Sequence of chain 1.A:
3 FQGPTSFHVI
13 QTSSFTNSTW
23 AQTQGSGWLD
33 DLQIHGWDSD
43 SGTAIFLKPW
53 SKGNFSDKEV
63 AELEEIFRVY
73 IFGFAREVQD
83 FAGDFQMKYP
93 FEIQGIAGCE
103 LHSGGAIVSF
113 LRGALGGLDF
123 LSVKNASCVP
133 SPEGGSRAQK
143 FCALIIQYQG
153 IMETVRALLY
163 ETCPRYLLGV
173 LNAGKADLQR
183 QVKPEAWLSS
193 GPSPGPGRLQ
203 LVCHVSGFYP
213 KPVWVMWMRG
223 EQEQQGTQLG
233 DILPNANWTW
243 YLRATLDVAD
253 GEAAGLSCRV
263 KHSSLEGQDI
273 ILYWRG

Binding-site contacts:
Ligand atom C6 contacts residue TRP22 of chain 1.A at 4.5 Å (hydrophobic).
Ligand atom O6 contacts residue TRP22 of chain 1.A at 3.9 Å.
Ligand atom C5 contacts residue ASN19 of chain 1.A at 3.7 Å.
Ligand atom O5 contacts residue THR18 of chain 1.A at 3.9 Å.
Ligand atom C4 contacts residue ASN19 of chain 1.A at 4.2 Å.
Ligand atom C7 contacts residue ASN19 of chain 1.A at 3.5 Å.
Ligand atom O7 contacts residue ASN19 of chain 1.A at 3.7 Å.
Ligand atom C2 contacts residue ASN19 of chain 1.A at 2.4 Å.
Ligand atom O6 contacts residue THR18 of chain 1.A at 3.9 Å.
Ligand atom C2 contacts residue THR21 of chain 1.A at 4.3 Å.
Ligand atom O5 contacts residue ASN19 of chain 1.A at 2.4 Å (h-bond).
Ligand atom C5 contacts residue TRP22 of chain 1.A at 4.0 Å (hydrophobic).
Ligand atom C1 contacts residue THR21 of chain 1.A at 4.2 Å.
Ligand atom N2 contacts residue ASN19 of chain 1.A at 2.9 Å (h-bond).
Ligand atom C1 contacts residue ASN19 of chain 1.A at 1.4 Å.
Ligand atom C7 contacts residue THR21 of chain 1.A at 4.1 Å.
Ligand atom O5 contacts residue TRP22 of chain 1.A at 3.6 Å.
Ligand atom C3 contacts residue ASN19 of chain 1.A at 3.7 Å.
Ligand atom C8 contacts residue THR21 of chain 1.A at 4.0 Å.
Ligand atom C1 contacts residue TRP22 of chain 1.A at 3.7 Å (hydrophobic).
Ligand atom N2 contacts residue THR21 of chain 1.A at 3.4 Å (h-bond).

The small molecule below binds the protein below.
Small molecule (SMILES): CC(=O)N[C@@H]1[C@@H](O)[C@H](O)[C@@H](CO)O[C@H]1O